This protein binds this small molecule.
Small molecule (SMILES): Nc1ncnc2c1ncn2[C@@H]1O[C@H](CO[P](=O)(O)O[P](N)(=O)O)[C@@H](O)[C@H]1O

Binding-site contacts:
Ligand atom C8 contacts residue VAL52 of chain 1.B at 3.7 Å (hydrophobic).
Ligand atom O3A contacts residue LYS67 of chain 1.B at 3.3 Å (salt-bridge).
Ligand atom O3' contacts residue ASP120 of chain 1.B at 3.2 Å (salt-bridge).
Ligand atom PB contacts residue MG1 of chain 1.F at 3.3 Å.
Ligand atom O2B contacts residue GLY47 of chain 1.B at 3.2 Å.
Ligand atom N6 contacts residue VAL97 of chain 1.B at 3.6 Å.
Ligand atom O1B contacts residue ASP181 of chain 1.B at 2.9 Å (salt-bridge).
Ligand atom C2 contacts residue ILE44 of chain 1.B at 3.6 Å (hydrophobic).
Ligand atom N3B contacts residue LYS67 of chain 1.B at 3.4 Å (salt-bridge).
Ligand atom C2 contacts residue VAL116 of chain 1.B at 3.1 Å (hydrophobic).
Ligand atom N6 contacts residue MET113 of chain 1.B at 3.6 Å.
Ligand atom C2' contacts residue ASP120 of chain 1.B at 3.6 Å.
Ligand atom C5' contacts residue ASP46 of chain 1.B at 3.7 Å.
Ligand atom C3' contacts residue GLU163 of chain 1.B at 3.5 Å.
Ligand atom PA contacts residue MG1 of chain 1.F at 3.3 Å.
Ligand atom N3B contacts residue ASP181 of chain 1.B at 3.1 Å (salt-bridge).
Ligand atom N1 contacts residue LEU166 of chain 1.B at 3.7 Å.
Ligand atom PA contacts residue LYS67 of chain 1.B at 3.6 Å.
Ligand atom N3 contacts residue ILE44 of chain 1.B at 3.5 Å.
Ligand atom O2A contacts residue MG1 of chain 1.F at 2.1 Å.
Ligand atom O3' contacts residue GLU163 of chain 1.B at 2.6 Å (salt-bridge).
Ligand atom C6 contacts residue GLU114 of chain 1.B at 3.8 Å.
Ligand atom N6 contacts residue GLU114 of chain 1.B at 2.8 Å (salt-bridge).
Ligand atom N1 contacts residue VAL116 of chain 1.B at 3.0 Å (h-bond).
Ligand atom N6 contacts residue ALA65 of chain 1.B at 3.8 Å.
Ligand atom O3A contacts residue MG1 of chain 1.F at 3.6 Å.
Ligand atom PB contacts residue ASP181 of chain 1.B at 3.5 Å.
Ligand atom O1B contacts residue MG1 of chain 1.F at 2.1 Å.
Ligand atom O5' contacts residue VAL52 of chain 1.B at 3.5 Å.
Ligand atom O4' contacts residue GLY45 of chain 1.B at 3.3 Å.
Ligand atom O2' contacts residue ASP120 of chain 1.B at 2.6 Å (salt-bridge).
Ligand atom O2B contacts residue ALA50 of chain 1.B at 3.6 Å.
Ligand atom O4' contacts residue VAL52 of chain 1.B at 3.4 Å.
Ligand atom O1A contacts residue LYS67 of chain 1.B at 2.8 Å (salt-bridge).
Ligand atom O2A contacts residue ASN164 of chain 1.B at 3.0 Å (h-bond).
Ligand atom N7 contacts residue MET113 of chain 1.B at 3.7 Å.
Ligand atom N6 contacts residue LEU166 of chain 1.B at 3.5 Å.
Ligand atom O2A contacts residue ASP181 of chain 1.B at 3.1 Å (salt-bridge).
Ligand atom C5 contacts residue LEU166 of chain 1.B at 3.4 Å (hydrophobic).
Ligand atom C6 contacts residue LEU166 of chain 1.B at 3.3 Å (hydrophobic).

Sequence of chain 1.B:
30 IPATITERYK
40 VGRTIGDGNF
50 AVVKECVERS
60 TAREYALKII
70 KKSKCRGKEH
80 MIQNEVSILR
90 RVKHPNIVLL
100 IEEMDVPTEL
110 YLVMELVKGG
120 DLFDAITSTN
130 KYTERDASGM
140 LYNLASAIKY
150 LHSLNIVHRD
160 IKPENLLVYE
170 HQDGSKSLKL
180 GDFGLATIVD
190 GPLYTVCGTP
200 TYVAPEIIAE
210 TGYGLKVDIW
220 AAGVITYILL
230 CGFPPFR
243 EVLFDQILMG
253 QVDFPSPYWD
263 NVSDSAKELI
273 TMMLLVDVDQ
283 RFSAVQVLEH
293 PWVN